Binding-site contacts:
Ligand atom O contacts residue ARG60 of chain 1.A at 3.3 Å (salt-bridge).
Ligand atom CA contacts residue LEU75 of chain 1.A at 4.4 Å (hydrophobic).
Ligand atom C contacts residue LEU75 of chain 1.A at 3.9 Å (hydrophobic).
Ligand atom N contacts residue TYR157 of chain 1.A at 3.0 Å (h-bond).
Ligand atom C contacts residue TYR157 of chain 1.A at 3.4 Å (hydrophobic).
Ligand atom O contacts residue LEU75 of chain 1.A at 4.2 Å.
Ligand atom O contacts residue TYR157 of chain 1.A at 2.6 Å (h-bond).
Ligand atom CA contacts residue FE21 of chain 1.B at 3.1 Å.
Ligand atom OXT contacts residue TYR58 of chain 1.A at 3.0 Å (h-bond).
Ligand atom SG contacts residue TYR157 of chain 1.A at 4.2 Å.
Ligand atom SG contacts residue FE21 of chain 1.B at 2.4 Å.
Ligand atom SG contacts residue VAL142 of chain 1.A at 3.7 Å.
Ligand atom SG contacts residue LEU95 of chain 1.A at 4.3 Å.
Ligand atom SG contacts residue HIS155 of chain 1.A at 3.8 Å.
Ligand atom CB contacts residue FE21 of chain 1.B at 3.3 Å.
Ligand atom SG contacts residue HIS86 of chain 1.A at 3.6 Å (h-bond).
Ligand atom N contacts residue HIS86 of chain 1.A at 3.1 Å (h-bond).
Ligand atom CB contacts residue HIS155 of chain 1.A at 3.6 Å.
Ligand atom CA contacts residue HIS86 of chain 1.A at 3.5 Å.
Ligand atom N contacts residue HIS88 of chain 1.A at 3.3 Å (h-bond).
Ligand atom CB contacts residue TYR157 of chain 1.A at 3.4 Å (hydrophobic).
Ligand atom CA contacts residue TYR157 of chain 1.A at 3.4 Å (hydrophobic).
Ligand atom SG contacts residue HIS88 of chain 1.A at 4.4 Å.
Ligand atom C contacts residue ARG60 of chain 1.A at 3.6 Å.
Ligand atom CB contacts residue HIS86 of chain 1.A at 4.2 Å.
Ligand atom SG contacts residue HIS140 of chain 1.A at 3.5 Å (h-bond).
Ligand atom C contacts residue TYR58 of chain 1.A at 4.0 Å (hydrophobic).
Ligand atom CA contacts residue TYR58 of chain 1.A at 4.2 Å (hydrophobic).
Ligand atom CB contacts residue LEU75 of chain 1.A at 3.6 Å (hydrophobic).
Ligand atom OXT contacts residue MET179 of chain 1.A at 3.3 Å.
Ligand atom N contacts residue FE21 of chain 1.B at 2.3 Å.
Ligand atom CB contacts residue TRP77 of chain 1.A at 4.5 Å (hydrophobic).
Ligand atom OXT contacts residue ARG60 of chain 1.A at 2.9 Å (salt-bridge).
Ligand atom O contacts residue MET179 of chain 1.A at 4.0 Å.
Ligand atom C contacts residue MET179 of chain 1.A at 3.8 Å (hydrophobic).
Ligand atom OXT contacts residue LEU75 of chain 1.A at 3.8 Å.

This small molecule binds to this protein.
Small molecule (SMILES): N[C@@H](CS)C(=O)O

Sequence of chain 1.A:
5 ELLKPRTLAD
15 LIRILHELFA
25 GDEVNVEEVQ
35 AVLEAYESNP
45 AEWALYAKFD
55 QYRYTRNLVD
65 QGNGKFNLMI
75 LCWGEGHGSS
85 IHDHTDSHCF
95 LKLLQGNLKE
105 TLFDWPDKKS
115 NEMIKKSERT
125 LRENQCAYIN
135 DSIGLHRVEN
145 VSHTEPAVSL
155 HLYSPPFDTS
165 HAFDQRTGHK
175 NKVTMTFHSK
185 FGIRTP